The small molecule below binds the protein below.
Small molecule (SMILES): CC(=O)N[C@@H]1[C@@H](O)[C@H](O)[C@@H](CO)O[C@H]1O

Binding-site contacts:
Ligand atom C5 contacts residue GLN63 of chain 1.C at 4.3 Å.
Ligand atom C3 contacts residue ASN85 of chain 1.C at 3.9 Å.
Ligand atom C6 contacts residue ASN85 of chain 1.C at 4.5 Å.
Ligand atom C1 contacts residue ASN85 of chain 1.C at 1.4 Å.
Ligand atom C8 contacts residue ASN176 of chain 1.C at 4.4 Å.
Ligand atom O7 contacts residue ASN85 of chain 1.C at 3.6 Å.
Ligand atom C7 contacts residue HIS177 of chain 1.C at 4.4 Å.
Ligand atom C5 contacts residue ASN85 of chain 1.C at 3.4 Å.
Ligand atom O7 contacts residue HIS177 of chain 1.C at 4.2 Å.
Ligand atom C7 contacts residue ASN176 of chain 1.C at 4.3 Å.
Ligand atom O7 contacts residue ALA175 of chain 1.C at 3.2 Å (h-bond).
Ligand atom O7 contacts residue ASN176 of chain 1.C at 3.8 Å.
Ligand atom N2 contacts residue ASN85 of chain 1.C at 3.2 Å (h-bond).
Ligand atom C4 contacts residue ASN85 of chain 1.C at 4.2 Å.
Ligand atom C2 contacts residue GLN63 of chain 1.C at 4.1 Å.
Ligand atom C7 contacts residue ASN85 of chain 1.C at 3.6 Å.
Ligand atom C3 contacts residue GLN63 of chain 1.C at 3.8 Å.
Ligand atom C2 contacts residue ASN85 of chain 1.C at 2.7 Å.
Ligand atom C8 contacts residue HIS177 of chain 1.C at 4.1 Å.
Ligand atom C1 contacts residue GLN63 of chain 1.C at 3.9 Å.
Ligand atom O5 contacts residue ASN85 of chain 1.C at 2.1 Å (h-bond).
Ligand atom N2 contacts residue GLN63 of chain 1.C at 3.9 Å.
Ligand atom C7 contacts residue ALA175 of chain 1.C at 4.4 Å (hydrophobic).

Sequence of chain 1.C:
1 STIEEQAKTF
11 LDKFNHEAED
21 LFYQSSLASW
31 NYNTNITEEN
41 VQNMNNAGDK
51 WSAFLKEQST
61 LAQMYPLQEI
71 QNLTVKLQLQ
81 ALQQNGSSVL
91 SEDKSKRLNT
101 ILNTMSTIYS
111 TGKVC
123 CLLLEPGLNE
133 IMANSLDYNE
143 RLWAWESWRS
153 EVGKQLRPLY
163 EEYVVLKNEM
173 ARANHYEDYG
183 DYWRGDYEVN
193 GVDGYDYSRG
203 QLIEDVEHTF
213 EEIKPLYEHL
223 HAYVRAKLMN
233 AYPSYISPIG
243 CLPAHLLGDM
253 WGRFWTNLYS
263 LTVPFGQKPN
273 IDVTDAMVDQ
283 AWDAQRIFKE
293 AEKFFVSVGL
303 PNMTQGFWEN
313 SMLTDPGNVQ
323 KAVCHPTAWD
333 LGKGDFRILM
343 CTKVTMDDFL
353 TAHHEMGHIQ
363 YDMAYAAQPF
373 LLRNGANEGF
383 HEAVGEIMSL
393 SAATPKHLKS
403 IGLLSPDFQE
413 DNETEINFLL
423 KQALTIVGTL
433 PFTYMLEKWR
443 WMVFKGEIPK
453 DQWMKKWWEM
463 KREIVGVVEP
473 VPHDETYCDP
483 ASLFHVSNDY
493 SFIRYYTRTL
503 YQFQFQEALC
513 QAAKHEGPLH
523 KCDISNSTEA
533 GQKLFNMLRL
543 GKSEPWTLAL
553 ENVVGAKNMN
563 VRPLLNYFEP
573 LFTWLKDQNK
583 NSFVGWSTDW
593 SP